Sequence of chain 1.B:
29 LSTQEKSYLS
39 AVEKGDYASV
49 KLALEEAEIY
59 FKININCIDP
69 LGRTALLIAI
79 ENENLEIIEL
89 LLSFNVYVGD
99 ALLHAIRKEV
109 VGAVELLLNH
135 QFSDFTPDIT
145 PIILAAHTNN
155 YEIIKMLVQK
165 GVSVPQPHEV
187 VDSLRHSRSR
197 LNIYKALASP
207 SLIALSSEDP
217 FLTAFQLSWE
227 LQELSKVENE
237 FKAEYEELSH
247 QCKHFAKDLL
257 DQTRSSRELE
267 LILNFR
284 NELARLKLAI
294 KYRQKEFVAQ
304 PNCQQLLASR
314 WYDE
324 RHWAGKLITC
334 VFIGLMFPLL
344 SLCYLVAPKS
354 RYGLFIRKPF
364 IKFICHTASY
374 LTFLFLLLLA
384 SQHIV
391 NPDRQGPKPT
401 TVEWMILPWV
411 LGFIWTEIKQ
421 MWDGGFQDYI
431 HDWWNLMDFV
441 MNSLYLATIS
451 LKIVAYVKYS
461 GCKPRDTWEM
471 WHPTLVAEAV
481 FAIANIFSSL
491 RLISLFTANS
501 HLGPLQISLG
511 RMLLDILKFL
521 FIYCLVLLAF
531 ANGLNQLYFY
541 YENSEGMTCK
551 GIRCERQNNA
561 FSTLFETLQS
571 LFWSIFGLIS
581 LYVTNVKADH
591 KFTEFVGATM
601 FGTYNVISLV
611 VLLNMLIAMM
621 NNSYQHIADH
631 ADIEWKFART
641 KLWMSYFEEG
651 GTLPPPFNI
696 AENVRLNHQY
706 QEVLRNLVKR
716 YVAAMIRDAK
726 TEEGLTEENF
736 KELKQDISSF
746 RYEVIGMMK

Binding-site contacts:
Ligand atom C36 contacts residue CYS524 of chain 1.C at 4.2 Å (hydrophobic).
Ligand atom O13 contacts residue TRP573 of chain 1.C at 2.8 Å (h-bond).
Ligand atom C5 contacts residue VAL606 of chain 1.B at 4.4 Å (hydrophobic).
Ligand atom P contacts residue TRP573 of chain 1.C at 3.8 Å.
Ligand atom O11 contacts residue PHE572 of chain 1.C at 3.9 Å.
Ligand atom O13 contacts residue GLN569 of chain 1.C at 3.0 Å (h-bond).
Ligand atom O13 contacts residue ALA598 of chain 1.B at 4.0 Å.
Ligand atom P contacts residue ALA598 of chain 1.B at 4.3 Å.
Ligand atom O14 contacts residue ALA598 of chain 1.B at 3.3 Å.
Ligand atom C32 contacts residue LEU568 of chain 1.C at 4.3 Å (hydrophobic).
Ligand atom O12 contacts residue PHE595 of chain 1.B at 3.5 Å.
Ligand atom O22 contacts residue THR603 of chain 1.B at 4.3 Å.
Ligand atom O32 contacts residue PHE565 of chain 1.C at 4.2 Å.
Ligand atom O13 contacts residue ARG553 of chain 1.C at 3.7 Å.
Ligand atom O22 contacts residue PHE572 of chain 1.C at 3.1 Å.
Ligand atom O14 contacts residue PHE595 of chain 1.B at 4.1 Å.
Ligand atom C4 contacts residue THR603 of chain 1.B at 3.6 Å.
Ligand atom C21 contacts residue PHE572 of chain 1.C at 4.2 Å (hydrophobic).
Ligand atom O21 contacts residue THR599 of chain 1.B at 4.0 Å.
Ligand atom O12 contacts residue GLN569 of chain 1.C at 3.0 Å (h-bond).
Ligand atom O11 contacts residue TRP573 of chain 1.C at 3.6 Å.
Ligand atom C23 contacts residue THR603 of chain 1.B at 4.2 Å.
Ligand atom C1 contacts residue ALA598 of chain 1.B at 4.4 Å (hydrophobic).
Ligand atom C1 contacts residue THR599 of chain 1.B at 4.3 Å.
Ligand atom O31 contacts residue GLN569 of chain 1.C at 4.3 Å.
Ligand atom O14 contacts residue THR599 of chain 1.B at 3.4 Å (h-bond).
Ligand atom C34 contacts residue PHE572 of chain 1.C at 4.4 Å (hydrophobic).
Ligand atom C1 contacts residue PHE572 of chain 1.C at 3.9 Å (hydrophobic).
Ligand atom P contacts residue GLN569 of chain 1.C at 3.6 Å.
Ligand atom C32 contacts residue PHE572 of chain 1.C at 3.9 Å (hydrophobic).
Ligand atom C22 contacts residue THR603 of chain 1.B at 4.2 Å.
Ligand atom O22 contacts residue GLY602 of chain 1.B at 4.1 Å.
Ligand atom C2 contacts residue PHE572 of chain 1.C at 4.1 Å (hydrophobic).

A protein and the small-molecule ligand that binds it are described below.
Small molecule (SMILES): CCCCCC(=O)OC[C@H](COP(=O)(O)O)OC(=O)CCCCC

Sequence of chain 1.C:
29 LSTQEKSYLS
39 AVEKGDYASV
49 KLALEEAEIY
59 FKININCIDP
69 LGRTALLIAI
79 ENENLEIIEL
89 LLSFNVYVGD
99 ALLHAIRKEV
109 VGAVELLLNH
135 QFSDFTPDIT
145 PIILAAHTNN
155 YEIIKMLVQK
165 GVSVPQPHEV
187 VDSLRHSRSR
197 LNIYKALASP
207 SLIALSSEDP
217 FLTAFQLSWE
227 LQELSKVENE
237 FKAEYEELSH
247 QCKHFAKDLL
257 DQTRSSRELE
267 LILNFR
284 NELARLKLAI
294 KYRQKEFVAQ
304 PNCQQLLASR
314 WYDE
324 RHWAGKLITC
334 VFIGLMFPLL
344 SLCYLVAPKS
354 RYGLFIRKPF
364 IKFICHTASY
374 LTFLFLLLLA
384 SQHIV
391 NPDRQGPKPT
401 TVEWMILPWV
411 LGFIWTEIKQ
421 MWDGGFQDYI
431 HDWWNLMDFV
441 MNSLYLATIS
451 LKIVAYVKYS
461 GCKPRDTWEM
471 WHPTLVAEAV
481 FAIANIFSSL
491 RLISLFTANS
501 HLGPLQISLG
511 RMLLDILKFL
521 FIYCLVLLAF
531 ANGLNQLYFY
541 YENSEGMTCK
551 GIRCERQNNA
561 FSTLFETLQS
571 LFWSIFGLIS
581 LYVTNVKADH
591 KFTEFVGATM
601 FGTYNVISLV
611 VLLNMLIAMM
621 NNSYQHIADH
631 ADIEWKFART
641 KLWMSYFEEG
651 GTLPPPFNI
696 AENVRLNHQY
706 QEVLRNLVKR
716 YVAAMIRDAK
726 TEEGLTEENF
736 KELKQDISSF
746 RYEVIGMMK